Sequence of chain 1.A:
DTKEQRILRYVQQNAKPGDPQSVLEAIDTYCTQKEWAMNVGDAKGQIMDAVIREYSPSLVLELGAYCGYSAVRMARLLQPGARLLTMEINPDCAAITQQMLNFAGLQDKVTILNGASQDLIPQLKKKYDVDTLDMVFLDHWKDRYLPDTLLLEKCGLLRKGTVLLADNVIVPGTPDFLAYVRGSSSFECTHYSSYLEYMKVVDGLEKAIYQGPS

Binding-site contacts:
Ligand atom C3 contacts residue ASN170 of chain 1.A at 3.5 Å.
Ligand atom N9 contacts residue ASN170 of chain 1.A at 2.9 Å (h-bond).
Ligand atom C10 contacts residue ASP141 of chain 1.A at 3.1 Å.
Ligand atom N11 contacts residue ASP141 of chain 1.A at 3.9 Å.
Ligand atom N11 contacts residue HIS142 of chain 1.A at 2.8 Å (h-bond).
Ligand atom C10 contacts residue SAH1 of chain 1.C at 3.5 Å.
Ligand atom BR5 contacts residue TRP38 of chain 1.A at 3.7 Å.
Ligand atom N9 contacts residue MG1 of chain 1.B at 2.2 Å.
Ligand atom C12 contacts residue HIS142 of chain 1.A at 3.7 Å.
Ligand atom C4 contacts residue MET40 of chain 1.A at 3.9 Å (hydrophobic).
Ligand atom N9 contacts residue ASP141 of chain 1.A at 2.9 Å (salt-bridge).
Ligand atom C4 contacts residue MG1 of chain 1.B at 3.0 Å.
Ligand atom C3 contacts residue GLU199 of chain 1.A at 3.4 Å.
Ligand atom C3 contacts residue TRP38 of chain 1.A at 4.0 Å (hydrophobic).
Ligand atom C1 contacts residue PRO174 of chain 1.A at 3.9 Å (hydrophobic).
Ligand atom C12 contacts residue MET40 of chain 1.A at 3.5 Å (hydrophobic).
Ligand atom C8 contacts residue ASN170 of chain 1.A at 3.2 Å.
Ligand atom C10 contacts residue ASN170 of chain 1.A at 3.7 Å.
Ligand atom C2 contacts residue PRO174 of chain 1.A at 3.8 Å (hydrophobic).
Ligand atom C4 contacts residue GLU199 of chain 1.A at 3.2 Å.
Ligand atom O13 contacts residue HIS142 of chain 1.A at 3.7 Å.
Ligand atom O13 contacts residue TRP143 of chain 1.A at 3.5 Å.
Ligand atom BR5 contacts residue PRO174 of chain 1.A at 3.8 Å.
Ligand atom O6 contacts residue GLU199 of chain 1.A at 2.5 Å (salt-bridge).
Ligand atom C8 contacts residue MET40 of chain 1.A at 3.8 Å (hydrophobic).
Ligand atom O6 contacts residue MET40 of chain 1.A at 3.9 Å.
Ligand atom C4 contacts residue ASN170 of chain 1.A at 3.2 Å.
Ligand atom C3 contacts residue LEU198 of chain 1.A at 3.9 Å (hydrophobic).
Ligand atom C1 contacts residue MET40 of chain 1.A at 3.9 Å (hydrophobic).
Ligand atom O13 contacts residue MET40 of chain 1.A at 3.8 Å.
Ligand atom C2 contacts residue TRP38 of chain 1.A at 3.9 Å (hydrophobic).
Ligand atom N11 contacts residue SAH1 of chain 1.C at 3.5 Å.
Ligand atom C10 contacts residue HIS142 of chain 1.A at 3.6 Å.
Ligand atom C7 contacts residue MET40 of chain 1.A at 3.8 Å (hydrophobic).
Ligand atom O6 contacts residue ASN170 of chain 1.A at 2.8 Å (h-bond).
Ligand atom O6 contacts residue MG1 of chain 1.B at 2.2 Å.
Ligand atom C10 contacts residue MG1 of chain 1.B at 3.2 Å.
Ligand atom O6 contacts residue ASP169 of chain 1.A at 3.3 Å (salt-bridge).
Ligand atom N11 contacts residue MET40 of chain 1.A at 3.8 Å.
Ligand atom C8 contacts residue MG1 of chain 1.B at 3.0 Å.

The small molecule below binds the protein below.
Small molecule (SMILES): O=c1[nH]cnc2c(O)cc(Br)cc12